The protein below binds the small molecule below.
Small molecule (SMILES): NCC(=O)O

Binding-site contacts:
Ligand atom O contacts residue PRO64 of chain 1.A at 4.1 Å.
Ligand atom CA contacts residue ASP87 of chain 1.A at 3.4 Å.
Ligand atom C contacts residue LYS44 of chain 1.A at 4.2 Å.
Ligand atom N contacts residue LEU42 of chain 1.A at 4.1 Å.
Ligand atom C contacts residue LYS50 of chain 1.A at 3.2 Å.
Ligand atom CA contacts residue PRO64 of chain 1.A at 4.4 Å (hydrophobic).
Ligand atom OXT contacts residue LYS44 of chain 1.A at 3.3 Å (salt-bridge).
Ligand atom N contacts residue PHE67 of chain 1.A at 4.2 Å.
Ligand atom CA contacts residue ARG66 of chain 1.A at 4.3 Å.
Ligand atom N contacts residue LYS44 of chain 1.A at 3.5 Å (salt-bridge).
Ligand atom O contacts residue LYS50 of chain 1.A at 3.4 Å (salt-bridge).
Ligand atom OXT contacts residue GLU86 of chain 1.A at 4.2 Å.
Ligand atom O contacts residue LEU52 of chain 1.A at 3.8 Å.
Ligand atom CA contacts residue PHE67 of chain 1.A at 3.5 Å (hydrophobic).
Ligand atom C contacts residue PRO64 of chain 1.A at 4.4 Å (hydrophobic).
Ligand atom N contacts residue GLU86 of chain 1.A at 3.3 Å (salt-bridge).
Ligand atom N contacts residue ASP87 of chain 1.A at 2.8 Å (salt-bridge).
Ligand atom OXT contacts residue LYS50 of chain 1.A at 2.5 Å (salt-bridge).
Ligand atom N contacts residue ARG66 of chain 1.A at 4.4 Å.
Ligand atom CA contacts residue GLU86 of chain 1.A at 4.5 Å.
Ligand atom CA contacts residue LYS44 of chain 1.A at 4.4 Å.

Sequence of chain 1.A:
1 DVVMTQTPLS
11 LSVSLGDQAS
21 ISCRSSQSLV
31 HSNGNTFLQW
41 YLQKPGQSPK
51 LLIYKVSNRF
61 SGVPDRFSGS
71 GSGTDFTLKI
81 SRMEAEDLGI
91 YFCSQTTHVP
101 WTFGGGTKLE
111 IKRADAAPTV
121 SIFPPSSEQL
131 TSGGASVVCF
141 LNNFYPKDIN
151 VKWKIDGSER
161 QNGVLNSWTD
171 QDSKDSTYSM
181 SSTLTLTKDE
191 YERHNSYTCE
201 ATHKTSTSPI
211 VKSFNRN